Sequence of chain 1.C:
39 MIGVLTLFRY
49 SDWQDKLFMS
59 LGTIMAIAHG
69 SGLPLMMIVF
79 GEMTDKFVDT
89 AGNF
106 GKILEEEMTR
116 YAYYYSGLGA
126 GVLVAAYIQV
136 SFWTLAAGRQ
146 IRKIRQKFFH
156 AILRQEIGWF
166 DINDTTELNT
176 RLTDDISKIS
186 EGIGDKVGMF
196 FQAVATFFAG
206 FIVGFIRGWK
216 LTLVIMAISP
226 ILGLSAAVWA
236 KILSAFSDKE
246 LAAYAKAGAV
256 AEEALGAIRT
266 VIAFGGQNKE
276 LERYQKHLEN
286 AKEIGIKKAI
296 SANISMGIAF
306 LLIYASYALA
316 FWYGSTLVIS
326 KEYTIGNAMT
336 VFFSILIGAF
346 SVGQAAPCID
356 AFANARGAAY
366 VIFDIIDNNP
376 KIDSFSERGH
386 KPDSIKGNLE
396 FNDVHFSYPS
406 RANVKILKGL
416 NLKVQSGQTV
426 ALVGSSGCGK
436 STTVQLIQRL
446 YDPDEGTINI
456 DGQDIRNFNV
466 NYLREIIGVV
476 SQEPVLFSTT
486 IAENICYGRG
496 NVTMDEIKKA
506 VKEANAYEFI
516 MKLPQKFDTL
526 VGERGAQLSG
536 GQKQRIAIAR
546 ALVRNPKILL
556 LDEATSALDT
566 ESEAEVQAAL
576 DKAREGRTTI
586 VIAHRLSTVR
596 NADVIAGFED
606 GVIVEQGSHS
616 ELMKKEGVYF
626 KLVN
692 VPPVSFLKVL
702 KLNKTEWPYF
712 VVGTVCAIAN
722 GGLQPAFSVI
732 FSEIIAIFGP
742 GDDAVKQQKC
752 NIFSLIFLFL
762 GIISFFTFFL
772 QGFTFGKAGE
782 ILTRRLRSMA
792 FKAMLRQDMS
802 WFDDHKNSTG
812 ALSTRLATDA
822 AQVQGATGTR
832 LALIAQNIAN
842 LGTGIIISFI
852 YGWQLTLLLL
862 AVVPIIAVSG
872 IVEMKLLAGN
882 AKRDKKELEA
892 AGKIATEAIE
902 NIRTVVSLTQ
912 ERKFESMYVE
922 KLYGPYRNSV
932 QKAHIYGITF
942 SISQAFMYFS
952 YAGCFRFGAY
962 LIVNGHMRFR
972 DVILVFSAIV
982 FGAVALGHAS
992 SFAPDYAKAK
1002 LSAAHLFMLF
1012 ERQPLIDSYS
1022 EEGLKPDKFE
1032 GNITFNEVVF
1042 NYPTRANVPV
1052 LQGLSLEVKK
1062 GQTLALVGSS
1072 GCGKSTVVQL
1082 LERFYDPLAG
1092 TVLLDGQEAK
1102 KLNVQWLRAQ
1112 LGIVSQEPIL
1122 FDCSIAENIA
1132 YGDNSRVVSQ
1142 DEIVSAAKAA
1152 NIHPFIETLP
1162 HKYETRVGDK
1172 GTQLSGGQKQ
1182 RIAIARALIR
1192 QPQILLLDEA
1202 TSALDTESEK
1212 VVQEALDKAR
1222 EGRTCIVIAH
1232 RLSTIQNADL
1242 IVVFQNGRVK

Binding-site contacts:
Ligand atom C26 contacts residue ILE226 of chain 1.C at 3.5 Å (hydrophobic).
Ligand atom C17 contacts residue ALA310 of chain 1.C at 4.2 Å (hydrophobic).
Ligand atom C15 contacts residue LEU759 of chain 1.C at 3.5 Å (hydrophobic).
Ligand atom C27 contacts residue ILE223 of chain 1.C at 4.2 Å (hydrophobic).
Ligand atom C1 contacts residue ASN752 of chain 1.C at 4.5 Å.
Ligand atom C5 contacts residue ASN752 of chain 1.C at 4.5 Å.
Ligand atom C26 contacts residue LEU307 of chain 1.C at 3.8 Å (hydrophobic).
Ligand atom C4 contacts residue ASN752 of chain 1.C at 3.7 Å.
Ligand atom C23 contacts residue ALA310 of chain 1.C at 4.3 Å (hydrophobic).
Ligand atom C16 contacts residue ALA310 of chain 1.C at 4.3 Å (hydrophobic).
Ligand atom C3 contacts residue ASN752 of chain 1.C at 3.0 Å.
Ligand atom C1 contacts residue SER755 of chain 1.C at 4.3 Å.
Ligand atom C22 contacts residue ALA310 of chain 1.C at 3.6 Å (hydrophobic).
Ligand atom O1 contacts residue ASN752 of chain 1.C at 2.6 Å (h-bond).
Ligand atom C7 contacts residue LEU756 of chain 1.C at 4.4 Å (hydrophobic).
Ligand atom C7 contacts residue LEU759 of chain 1.C at 3.8 Å (hydrophobic).
Ligand atom C2 contacts residue ASN752 of chain 1.C at 4.1 Å.
Ligand atom C21 contacts residue ALA310 of chain 1.C at 4.4 Å (hydrophobic).
Ligand atom C27 contacts residue ILE226 of chain 1.C at 4.4 Å (hydrophobic).
Ligand atom C6 contacts residue LEU756 of chain 1.C at 3.9 Å (hydrophobic).
Ligand atom C27 contacts residue SER311 of chain 1.C at 3.5 Å.
Ligand atom C1 contacts residue TRP317 of chain 1.C at 3.8 Å (hydrophobic).
Ligand atom C21 contacts residue LEU314 of chain 1.C at 3.8 Å (hydrophobic).
Ligand atom C12 contacts residue LEU314 of chain 1.C at 3.9 Å (hydrophobic).
Ligand atom C27 contacts residue LEU307 of chain 1.C at 4.5 Å (hydrophobic).
Ligand atom C24 contacts residue LEU307 of chain 1.C at 4.1 Å (hydrophobic).
Ligand atom C2 contacts residue TRP317 of chain 1.C at 4.1 Å (hydrophobic).
Ligand atom C27 contacts residue ALA310 of chain 1.C at 4.2 Å (hydrophobic).
Ligand atom C24 contacts residue ALA310 of chain 1.C at 3.6 Å (hydrophobic).
Ligand atom C11 contacts residue TRP317 of chain 1.C at 4.4 Å (hydrophobic).
Ligand atom C9 contacts residue SER755 of chain 1.C at 4.1 Å.

This protein binds this small molecule.
Small molecule (SMILES): CC(C)CCC[C@@H](C)[C@H]1CC[C@H]2[C@@H]3CC=C4C[C@@H](O)CC[C@]4(C)[C@H]3CC[C@]12C